Binding-site contacts:
Ligand atom C4 contacts residue TYR175 of chain 1.A at 3.9 Å (hydrophobic).
Ligand atom C11 contacts residue PRO16 of chain 1.A at 4.1 Å (hydrophobic).
Ligand atom O3 contacts residue GSH1 of chain 1.D at 2.9 Å (h-bond).
Ligand atom C7 contacts residue TYR175 of chain 1.A at 4.2 Å (hydrophobic).
Ligand atom C11 contacts residue GSH1 of chain 1.D at 4.0 Å.
Ligand atom C2 contacts residue TYR175 of chain 1.A at 4.0 Å (hydrophobic).
Ligand atom O3 contacts residue TYR17 of chain 1.A at 3.8 Å.
Ligand atom O4 contacts residue PHE128 of chain 1.A at 4.2 Å.
Ligand atom O4 contacts residue PHE168 of chain 1.A at 4.2 Å.
Ligand atom C1 contacts residue PHE123 of chain 1.A at 3.9 Å (hydrophobic).
Ligand atom C9 contacts residue PRO16 of chain 1.A at 4.2 Å (hydrophobic).
Ligand atom O2 contacts residue TYR175 of chain 1.A at 3.8 Å.
Ligand atom O1 contacts residue PHE123 of chain 1.A at 3.2 Å.
Ligand atom C13 contacts residue PHE128 of chain 1.A at 3.8 Å (hydrophobic).
Ligand atom O2 contacts residue LEU236 of chain 1.A at 3.7 Å.
Ligand atom C12 contacts residue TYR17 of chain 1.A at 3.9 Å (hydrophobic).
Ligand atom C8 contacts residue PHE128 of chain 1.A at 3.7 Å (hydrophobic).
Ligand atom C2 contacts residue TRP127 of chain 1.A at 3.7 Å (hydrophobic).
Ligand atom C12 contacts residue PHE128 of chain 1.A at 4.1 Å (hydrophobic).
Ligand atom C11 contacts residue TYR17 of chain 1.A at 4.2 Å (hydrophobic).
Ligand atom O1 contacts residue PHE168 of chain 1.A at 2.8 Å (h-bond).
Ligand atom C12 contacts residue PRO16 of chain 1.A at 4.1 Å (hydrophobic).
Ligand atom C10 contacts residue PRO16 of chain 1.A at 4.0 Å (hydrophobic).
Ligand atom O1 contacts residue ARG171 of chain 1.A at 4.1 Å.
Ligand atom O1 contacts residue MET172 of chain 1.A at 3.4 Å.
Ligand atom C13 contacts residue PRO16 of chain 1.A at 4.2 Å (hydrophobic).
Ligand atom C12 contacts residue ARG124 of chain 1.A at 4.1 Å.
Ligand atom C1 contacts residue ARG171 of chain 1.A at 4.2 Å.
Ligand atom C3 contacts residue TYR175 of chain 1.A at 3.9 Å (hydrophobic).
Ligand atom C6 contacts residue ARG171 of chain 1.A at 3.8 Å.
Ligand atom C3 contacts residue TRP127 of chain 1.A at 3.6 Å (hydrophobic).
Ligand atom C5 contacts residue ARG171 of chain 1.A at 4.1 Å.
Ligand atom C9 contacts residue PHE128 of chain 1.A at 3.9 Å (hydrophobic).
Ligand atom C2 contacts residue PHE123 of chain 1.A at 3.9 Å (hydrophobic).
Ligand atom C1 contacts residue PHE168 of chain 1.A at 3.5 Å (hydrophobic).
Ligand atom O2 contacts residue PHE128 of chain 1.A at 3.8 Å.
Ligand atom C6 contacts residue PHE168 of chain 1.A at 3.4 Å (hydrophobic).
Ligand atom C5 contacts residue PHE168 of chain 1.A at 4.0 Å (hydrophobic).
Ligand atom C7 contacts residue PHE128 of chain 1.A at 4.1 Å (hydrophobic).
Ligand atom C10 contacts residue PHE128 of chain 1.A at 4.2 Å (hydrophobic).

Sequence of chain 1.A:
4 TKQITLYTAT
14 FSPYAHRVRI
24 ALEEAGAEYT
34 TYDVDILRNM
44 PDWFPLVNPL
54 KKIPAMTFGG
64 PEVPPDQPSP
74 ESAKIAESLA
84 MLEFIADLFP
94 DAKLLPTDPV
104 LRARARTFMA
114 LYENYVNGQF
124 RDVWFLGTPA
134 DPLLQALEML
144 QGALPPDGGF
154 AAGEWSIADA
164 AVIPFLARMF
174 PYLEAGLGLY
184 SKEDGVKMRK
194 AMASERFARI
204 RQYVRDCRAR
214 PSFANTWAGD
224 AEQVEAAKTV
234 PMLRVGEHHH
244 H

The protein below binds the small molecule below.
Small molecule (SMILES): O=C(c1ccc(O)cc1)c1ccc(O)cc1O